Binding-site contacts:
Ligand atom C4 contacts residue GLU53 of chain 1.A at 3.3 Å.
Ligand atom N2 contacts residue HIS49 of chain 1.A at 3.0 Å (h-bond).
Ligand atom C3 contacts residue GLU53 of chain 1.A at 3.4 Å.
Ligand atom PT1 contacts residue CD1 of chain 1.S at 4.1 Å.
Ligand atom N2 contacts residue ARG52 of chain 1.A at 3.8 Å.
Ligand atom AS1 contacts residue CD1 of chain 1.S at 4.0 Å.
Ligand atom AS1 contacts residue ARG52 of chain 1.A at 3.8 Å.
Ligand atom C2 contacts residue GLU45 of chain 1.A at 4.0 Å.
Ligand atom O3 contacts residue ARG52 of chain 1.A at 2.3 Å (salt-bridge).
Ligand atom C4 contacts residue ARG52 of chain 1.A at 3.7 Å.
Ligand atom C1 contacts residue HIS49 of chain 1.A at 4.1 Å.
Ligand atom O1 contacts residue CD1 of chain 1.S at 3.9 Å.
Ligand atom C4 contacts residue GLU56 of chain 1.A at 4.4 Å.
Ligand atom N2 contacts residue GLU53 of chain 1.A at 3.0 Å (salt-bridge).
Ligand atom PT1 contacts residue HIS49 of chain 1.A at 2.0 Å.
Ligand atom C3 contacts residue ARG52 of chain 1.A at 3.8 Å.
Ligand atom N1 contacts residue CD1 of chain 1.S at 3.9 Å.
Ligand atom C1 contacts residue CD1 of chain 1.S at 3.9 Å.
Ligand atom N1 contacts residue HIS49 of chain 1.A at 2.8 Å (h-bond).
Ligand atom AS1 contacts residue HIS49 of chain 1.A at 4.3 Å.
Ligand atom O3 contacts residue CD1 of chain 1.S at 3.3 Å.
Ligand atom O2 contacts residue ARG52 of chain 1.A at 3.5 Å.
Ligand atom C3 contacts residue HIS49 of chain 1.A at 4.2 Å.

This small molecule binds to this protein.
Small molecule (SMILES): CC1=N[Pt]2N=C(C)O[As]2(O)(O)O1

Sequence of chain 1.A:
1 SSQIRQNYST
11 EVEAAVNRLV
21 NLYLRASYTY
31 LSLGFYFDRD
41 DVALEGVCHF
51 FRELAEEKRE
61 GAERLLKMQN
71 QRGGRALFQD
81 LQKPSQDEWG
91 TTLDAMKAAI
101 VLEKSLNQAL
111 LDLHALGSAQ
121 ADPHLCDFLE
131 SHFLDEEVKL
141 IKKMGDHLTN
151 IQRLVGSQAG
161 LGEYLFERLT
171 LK